Sequence of chain 2.A:
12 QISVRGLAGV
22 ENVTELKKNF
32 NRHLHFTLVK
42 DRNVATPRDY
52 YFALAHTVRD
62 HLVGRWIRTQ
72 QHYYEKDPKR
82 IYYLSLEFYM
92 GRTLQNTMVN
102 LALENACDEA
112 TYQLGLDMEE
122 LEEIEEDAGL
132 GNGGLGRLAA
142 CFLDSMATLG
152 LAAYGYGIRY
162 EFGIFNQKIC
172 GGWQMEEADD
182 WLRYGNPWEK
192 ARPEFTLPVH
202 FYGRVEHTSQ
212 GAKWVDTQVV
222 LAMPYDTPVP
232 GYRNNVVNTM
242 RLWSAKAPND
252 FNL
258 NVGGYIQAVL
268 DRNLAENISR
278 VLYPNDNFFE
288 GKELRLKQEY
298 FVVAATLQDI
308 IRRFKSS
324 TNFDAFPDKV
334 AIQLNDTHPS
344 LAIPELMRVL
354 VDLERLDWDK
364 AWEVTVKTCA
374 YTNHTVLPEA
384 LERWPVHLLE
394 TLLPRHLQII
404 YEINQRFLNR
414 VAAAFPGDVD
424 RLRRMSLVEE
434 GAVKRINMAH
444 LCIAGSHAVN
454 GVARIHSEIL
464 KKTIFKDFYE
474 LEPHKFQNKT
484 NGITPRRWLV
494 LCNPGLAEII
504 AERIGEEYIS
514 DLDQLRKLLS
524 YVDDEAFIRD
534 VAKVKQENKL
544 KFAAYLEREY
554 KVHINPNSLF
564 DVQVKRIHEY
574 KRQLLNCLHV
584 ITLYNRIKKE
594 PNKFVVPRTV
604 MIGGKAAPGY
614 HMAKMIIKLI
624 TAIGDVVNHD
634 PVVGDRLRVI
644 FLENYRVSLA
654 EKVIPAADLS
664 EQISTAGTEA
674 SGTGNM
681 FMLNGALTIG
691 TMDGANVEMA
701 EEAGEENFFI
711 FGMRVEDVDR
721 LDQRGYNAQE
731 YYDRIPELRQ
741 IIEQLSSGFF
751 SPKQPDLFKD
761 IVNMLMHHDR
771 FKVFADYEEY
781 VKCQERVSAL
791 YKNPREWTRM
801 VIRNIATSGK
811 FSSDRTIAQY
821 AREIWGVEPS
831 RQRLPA

Binding-site contacts:
Ligand atom C12 contacts residue HIS341 of chain 2.A at 3.8 Å.
Ligand atom O2 contacts residue TYR573 of chain 2.A at 3.1 Å (h-bond).
Ligand atom C6 contacts residue GLY135 of chain 2.A at 3.6 Å.
Ligand atom O5 contacts residue HIS377 of chain 2.A at 3.6 Å.
Ligand atom O5 contacts residue LEU136 of chain 2.A at 3.4 Å (h-bond).
Ligand atom O6 contacts residue VAL455 of chain 2.A at 3.8 Å.
Ligand atom C6 contacts residue HIS377 of chain 2.A at 3.5 Å.
Ligand atom O2 contacts residue GLU672 of chain 2.A at 3.1 Å (salt-bridge).
Ligand atom O7 contacts residue LEU136 of chain 2.A at 3.0 Å (h-bond).
Ligand atom O3 contacts residue ALA673 of chain 2.A at 3.3 Å (h-bond).
Ligand atom C14 contacts residue GLU88 of chain 2.A at 3.6 Å.
Ligand atom C13 contacts residue HIS341 of chain 2.A at 3.7 Å.
Ligand atom C13 contacts residue ASN282 of chain 2.A at 3.6 Å.
Ligand atom C1 contacts residue LEU136 of chain 2.A at 3.9 Å (hydrophobic).
Ligand atom O4 contacts residue ASN484 of chain 2.A at 3.5 Å (h-bond).
Ligand atom C2 contacts residue GLU672 of chain 2.A at 3.9 Å.
Ligand atom O3 contacts residue GLU672 of chain 2.A at 2.8 Å (salt-bridge).
Ligand atom O8 contacts residue ASN133 of chain 2.A at 3.8 Å.
Ligand atom O4 contacts residue GLY675 of chain 2.A at 2.8 Å (h-bond).
Ligand atom O4 contacts residue SER674 of chain 2.A at 3.6 Å.
Ligand atom C7 contacts residue LEU136 of chain 2.A at 3.5 Å (hydrophobic).
Ligand atom N2 contacts residue LEU136 of chain 2.A at 3.8 Å.
Ligand atom O6 contacts residue LEU139 of chain 2.A at 3.8 Å.
Ligand atom O6 contacts residue ASN484 of chain 2.A at 2.8 Å (h-bond).
Ligand atom C4 contacts residue GLY675 of chain 2.A at 3.8 Å.
Ligand atom C10 contacts residue ASP283 of chain 2.A at 3.6 Å.
Ligand atom O8 contacts residue ASP283 of chain 2.A at 3.7 Å.
Ligand atom C5 contacts residue LEU136 of chain 2.A at 3.7 Å (hydrophobic).
Ligand atom C6 contacts residue ASN484 of chain 2.A at 3.4 Å.
Ligand atom C12 contacts residue ASN282 of chain 2.A at 3.7 Å.
Ligand atom C9 contacts residue ASP283 of chain 2.A at 3.9 Å.
Ligand atom C6 contacts residue LEU136 of chain 2.A at 3.9 Å (hydrophobic).
Ligand atom O3 contacts residue GLY675 of chain 2.A at 3.3 Å (h-bond).
Ligand atom C3 contacts residue GLY675 of chain 2.A at 3.9 Å.
Ligand atom O6 contacts residue HIS377 of chain 2.A at 2.7 Å (h-bond).
Ligand atom C3 contacts residue GLU672 of chain 2.A at 3.4 Å.
Ligand atom O3 contacts residue SER674 of chain 2.A at 3.1 Å (h-bond).
Ligand atom C2 contacts residue HIS377 of chain 2.A at 3.6 Å.
Ligand atom C5 contacts residue GLY135 of chain 2.A at 3.6 Å.
Ligand atom O7 contacts residue GLY135 of chain 2.A at 3.5 Å (h-bond).

A protein and the small-molecule ligand that binds it are described below.
Small molecule (SMILES): O=C(NC(=O)c1ccc(Cl)cc1)N[C@@H]1O[C@H](CO)[C@@H](O)[C@H](O)[C@H]1O